Sequence of chain 1.V:
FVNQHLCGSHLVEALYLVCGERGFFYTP

Sequence of chain 1.X:
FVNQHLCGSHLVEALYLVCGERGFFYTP

Sequence of chain 1.O:
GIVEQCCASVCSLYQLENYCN

The protein below binds the small molecule below.
Small molecule (SMILES): Cc1cccc(O)c1

Binding-site contacts:
Ligand atom O1 contacts residue CYS11 of chain 1.O at 2.7 Å (h-bond).
Ligand atom C2 contacts residue LEU11 of chain 1.P at 4.4 Å (hydrophobic).
Ligand atom C1 contacts residue HIS5 of chain 1.X at 4.2 Å.
Ligand atom C4 contacts residue ALA14 of chain 1.P at 4.4 Å (hydrophobic).
Ligand atom C7 contacts residue HIS5 of chain 1.X at 3.6 Å.
Ligand atom C5 contacts residue HIS10 of chain 1.P at 4.2 Å.
Ligand atom C6 contacts residue LEU11 of chain 1.P at 3.5 Å (hydrophobic).
Ligand atom C5 contacts residue LEU11 of chain 1.P at 3.6 Å (hydrophobic).
Ligand atom O1 contacts residue CYS6 of chain 1.O at 2.7 Å (h-bond).
Ligand atom C1 contacts residue CYS11 of chain 1.O at 3.8 Å (hydrophobic).
Ligand atom C4 contacts residue HIS5 of chain 1.X at 3.6 Å.
Ligand atom C1 contacts residue LEU11 of chain 1.P at 3.9 Å (hydrophobic).
Ligand atom C6 contacts residue CYS6 of chain 1.O at 3.1 Å (hydrophobic).
Ligand atom O1 contacts residue SER9 of chain 1.O at 3.4 Å (h-bond).
Ligand atom C2 contacts residue HIS5 of chain 1.X at 3.7 Å.
Ligand atom C5 contacts residue CYS7 of chain 1.P at 4.4 Å (hydrophobic).
Ligand atom C5 contacts residue HIS5 of chain 1.X at 4.1 Å.
Ligand atom C3 contacts residue HIS5 of chain 1.X at 3.4 Å.
Ligand atom C3 contacts residue LEU16 of chain 1.O at 3.9 Å (hydrophobic).
Ligand atom C2 contacts residue LEU16 of chain 1.O at 3.9 Å (hydrophobic).
Ligand atom C4 contacts residue HIS10 of chain 1.P at 4.2 Å.
Ligand atom O1 contacts residue VAL2 of chain 1.X at 4.4 Å.
Ligand atom O1 contacts residue VAL10 of chain 1.O at 3.4 Å.
Ligand atom C7 contacts residue LEU16 of chain 1.O at 3.6 Å (hydrophobic).
Ligand atom C2 contacts residue VAL10 of chain 1.O at 4.5 Å (hydrophobic).
Ligand atom C6 contacts residue CYS7 of chain 1.P at 4.3 Å (hydrophobic).
Ligand atom C6 contacts residue HIS5 of chain 1.X at 4.2 Å.
Ligand atom C7 contacts residue ALA14 of chain 1.P at 3.6 Å (hydrophobic).
Ligand atom C5 contacts residue CYS6 of chain 1.O at 4.4 Å (hydrophobic).
Ligand atom C1 contacts residue VAL10 of chain 1.O at 4.4 Å (hydrophobic).
Ligand atom C7 contacts residue LEU17 of chain 1.V at 3.5 Å (hydrophobic).
Ligand atom C1 contacts residue CYS6 of chain 1.O at 3.3 Å (hydrophobic).
Ligand atom C3 contacts residue ALA14 of chain 1.P at 4.3 Å (hydrophobic).
Ligand atom C3 contacts residue LEU11 of chain 1.P at 4.4 Å (hydrophobic).
Ligand atom C4 contacts residue LEU11 of chain 1.P at 4.1 Å (hydrophobic).
Ligand atom C6 contacts residue VAL2 of chain 1.X at 4.4 Å (hydrophobic).
Ligand atom C2 contacts residue CYS11 of chain 1.O at 3.6 Å (hydrophobic).

Sequence of chain 1.P:
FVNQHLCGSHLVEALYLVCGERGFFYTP